Sequence of chain 1.A:
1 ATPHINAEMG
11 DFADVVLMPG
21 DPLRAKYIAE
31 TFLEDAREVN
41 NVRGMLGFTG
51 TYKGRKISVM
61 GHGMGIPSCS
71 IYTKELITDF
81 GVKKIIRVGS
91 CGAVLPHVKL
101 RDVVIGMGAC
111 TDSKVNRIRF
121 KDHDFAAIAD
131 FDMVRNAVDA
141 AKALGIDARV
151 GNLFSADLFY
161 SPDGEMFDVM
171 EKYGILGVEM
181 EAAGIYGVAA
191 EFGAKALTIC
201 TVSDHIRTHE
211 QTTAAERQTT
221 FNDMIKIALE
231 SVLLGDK

This protein binds this small molecule.
Small molecule (SMILES): C[n+]1cnc2c([C@@H]3O[C@H](CO)[C@@H](O)[C@H]3O)n[nH]c2c1N

Binding-site contacts:
Ligand atom O2' contacts residue PO41 of chain 1.G at 3.2 Å (h-bond).
Ligand atom O4' contacts residue ARG43 of chain 1.D at 3.5 Å (salt-bridge).
Ligand atom C6 contacts residue PHE159 of chain 1.A at 3.5 Å (hydrophobic).
Ligand atom N3 contacts residue MET180 of chain 1.A at 3.6 Å.
Ligand atom N7 contacts residue ASP204 of chain 1.A at 3.4 Å (salt-bridge).
Ligand atom C2 contacts residue VAL178 of chain 1.A at 3.6 Å (hydrophobic).
Ligand atom O4' contacts residue PO41 of chain 1.G at 3.2 Å (h-bond).
Ligand atom N6 contacts residue GLY92 of chain 1.A at 3.4 Å.
Ligand atom N7 contacts residue CYS91 of chain 1.A at 3.5 Å.
Ligand atom N3 contacts residue GLU179 of chain 1.A at 3.6 Å.
Ligand atom O2' contacts residue MET180 of chain 1.A at 2.8 Å (h-bond).
Ligand atom C4' contacts residue ARG43 of chain 1.D at 3.6 Å.
Ligand atom C4 contacts residue VAL178 of chain 1.A at 3.6 Å (hydrophobic).
Ligand atom C1' contacts residue SER90 of chain 1.A at 3.3 Å.
Ligand atom O2' contacts residue GLU181 of chain 1.A at 2.8 Å (salt-bridge).
Ligand atom C6 contacts residue GLY92 of chain 1.A at 3.6 Å.
Ligand atom N8 contacts residue CYS91 of chain 1.A at 3.5 Å (h-bond).
Ligand atom O3' contacts residue PO41 of chain 1.G at 2.6 Å (h-bond).
Ligand atom C2' contacts residue PO41 of chain 1.G at 3.6 Å.
Ligand atom C3' contacts residue PO41 of chain 1.G at 3.5 Å.
Ligand atom C4' contacts residue PO41 of chain 1.G at 3.4 Å.
Ligand atom C5' contacts residue HIS4 of chain 1.D at 3.3 Å.
Ligand atom C3' contacts residue GLU181 of chain 1.A at 3.5 Å.
Ligand atom O5' contacts residue PHE159 of chain 1.A at 3.5 Å.
Ligand atom O3' contacts residue GLU181 of chain 1.A at 2.5 Å (salt-bridge).
Ligand atom C2 contacts residue PHE159 of chain 1.A at 3.4 Å (hydrophobic).
Ligand atom N8 contacts residue SER203 of chain 1.A at 3.4 Å (h-bond).
Ligand atom N8 contacts residue SER90 of chain 1.A at 2.8 Å (h-bond).
Ligand atom N1 contacts residue PHE159 of chain 1.A at 3.5 Å.
Ligand atom O2' contacts residue GLU179 of chain 1.A at 3.4 Å.
Ligand atom N3 contacts residue VAL178 of chain 1.A at 3.6 Å.
Ligand atom O4' contacts residue SER90 of chain 1.A at 3.1 Å (h-bond).
Ligand atom C5' contacts residue MET64 of chain 1.A at 3.7 Å (hydrophobic).
Ligand atom O5' contacts residue HIS4 of chain 1.D at 2.7 Å (h-bond).
Ligand atom C2' contacts residue MET180 of chain 1.A at 3.6 Å (hydrophobic).
Ligand atom O2' contacts residue ARG87 of chain 1.A at 3.2 Å (salt-bridge).
Ligand atom N7 contacts residue SER203 of chain 1.A at 3.1 Å (h-bond).
Ligand atom C1' contacts residue PO41 of chain 1.G at 3.2 Å.
Ligand atom C9 contacts residue SER90 of chain 1.A at 3.5 Å.
Ligand atom N6 contacts residue ASP204 of chain 1.A at 3.6 Å (salt-bridge).

Sequence of chain 1.D:
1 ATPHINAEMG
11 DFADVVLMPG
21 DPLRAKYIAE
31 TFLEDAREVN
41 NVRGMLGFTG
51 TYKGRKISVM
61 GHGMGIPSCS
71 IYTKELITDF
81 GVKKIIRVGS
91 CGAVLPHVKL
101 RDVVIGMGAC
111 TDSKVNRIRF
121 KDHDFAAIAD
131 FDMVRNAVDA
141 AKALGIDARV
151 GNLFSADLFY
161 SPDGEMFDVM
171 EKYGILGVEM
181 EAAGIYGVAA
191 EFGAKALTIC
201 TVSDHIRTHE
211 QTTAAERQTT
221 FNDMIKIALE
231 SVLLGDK